Sequence of chain 1.A:
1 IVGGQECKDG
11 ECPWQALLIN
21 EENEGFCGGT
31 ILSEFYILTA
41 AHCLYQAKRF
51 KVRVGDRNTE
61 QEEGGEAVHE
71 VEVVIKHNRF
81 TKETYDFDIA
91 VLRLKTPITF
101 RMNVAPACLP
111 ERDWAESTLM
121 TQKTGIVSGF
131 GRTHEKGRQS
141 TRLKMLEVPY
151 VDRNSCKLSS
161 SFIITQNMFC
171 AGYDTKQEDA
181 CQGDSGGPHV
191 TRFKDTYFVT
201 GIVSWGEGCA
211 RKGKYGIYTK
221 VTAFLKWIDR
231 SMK

A small-molecule ligand and the protein it binds are described below.
Small molecule (SMILES): CC(C)C[C@@H]1CN(S(=O)(=O)c2cc3cc(Cl)ccc3[nH]2)CCN1C(=O)c1ncc(-c2ccncc2)cn1

Binding-site contacts:
Ligand atom C29 contacts residue TRP205 of chain 1.A at 3.5 Å (hydrophobic).
Ligand atom C28 contacts residue TYR85 of chain 1.A at 3.5 Å (hydrophobic).
Ligand atom N31 contacts residue THR84 of chain 1.A at 3.0 Å (h-bond).
Ligand atom C19 contacts residue GLY206 of chain 1.A at 3.1 Å.
Ligand atom C24 contacts residue TYR85 of chain 1.A at 3.5 Å (hydrophobic).
Ligand atom O22 contacts residue GLU207 of chain 1.A at 3.5 Å.
Ligand atom CL contacts residue TRP205 of chain 1.A at 3.5 Å.
Ligand atom C2 contacts residue ASP179 of chain 1.A at 3.5 Å.
Ligand atom CL contacts residue TYR218 of chain 1.A at 3.4 Å.
Ligand atom CL contacts residue ILE217 of chain 1.A at 3.6 Å.
Ligand atom C2 contacts residue ALA180 of chain 1.A at 3.5 Å (hydrophobic).
Ligand atom C3 contacts residue GLY206 of chain 1.A at 3.5 Å.
Ligand atom C1 contacts residue ASP179 of chain 1.A at 3.4 Å.
Ligand atom C1 contacts residue GLY216 of chain 1.A at 3.6 Å.
Ligand atom N7 contacts residue GLY208 of chain 1.A at 2.9 Å (h-bond).
Ligand atom C6 contacts residue ALA180 of chain 1.A at 3.6 Å (hydrophobic).
Ligand atom S11 contacts residue GLN182 of chain 1.A at 3.6 Å.
Ligand atom N23 contacts residue GLY206 of chain 1.A at 3.6 Å.
Ligand atom C29 contacts residue TYR85 of chain 1.A at 3.6 Å (hydrophobic).
Ligand atom O22 contacts residue GLY206 of chain 1.A at 3.2 Å (h-bond).
Ligand atom O22 contacts residue GLY208 of chain 1.A at 3.5 Å (h-bond).
Ligand atom C32 contacts residue GLU83 of chain 1.A at 2.9 Å.
Ligand atom O13 contacts residue GLN182 of chain 1.A at 3.2 Å.
Ligand atom C4 contacts residue TRP205 of chain 1.A at 3.5 Å (hydrophobic).
Ligand atom C4 contacts residue GLY206 of chain 1.A at 3.5 Å.
Ligand atom C5 contacts residue VAL203 of chain 1.A at 3.5 Å (hydrophobic).
Ligand atom C3 contacts residue GLY208 of chain 1.A at 3.6 Å.
Ligand atom N31 contacts residue GLU83 of chain 1.A at 3.5 Å (salt-bridge).
Ligand atom CL contacts residue VAL203 of chain 1.A at 3.5 Å.
Ligand atom C26 contacts residue PHE162 of chain 1.A at 3.4 Å (hydrophobic).
Ligand atom C30 contacts residue THR84 of chain 1.A at 3.2 Å.
Ligand atom CL contacts residue GLY216 of chain 1.A at 3.6 Å.
Ligand atom C24 contacts residue TRP205 of chain 1.A at 3.4 Å (hydrophobic).
Ligand atom N7 contacts residue CYS209 of chain 1.A at 3.6 Å (h-bond).
Ligand atom C20 contacts residue GLY206 of chain 1.A at 3.4 Å.
Ligand atom O14 contacts residue CYS209 of chain 1.A at 3.3 Å (h-bond).
Ligand atom C2 contacts residue GLY208 of chain 1.A at 3.6 Å.
Ligand atom C6 contacts residue TRP205 of chain 1.A at 3.2 Å (hydrophobic).
Ligand atom O14 contacts residue GLN182 of chain 1.A at 3.2 Å (h-bond).
Ligand atom C5 contacts residue TRP205 of chain 1.A at 3.3 Å (hydrophobic).